Sequence of chain 2.C:
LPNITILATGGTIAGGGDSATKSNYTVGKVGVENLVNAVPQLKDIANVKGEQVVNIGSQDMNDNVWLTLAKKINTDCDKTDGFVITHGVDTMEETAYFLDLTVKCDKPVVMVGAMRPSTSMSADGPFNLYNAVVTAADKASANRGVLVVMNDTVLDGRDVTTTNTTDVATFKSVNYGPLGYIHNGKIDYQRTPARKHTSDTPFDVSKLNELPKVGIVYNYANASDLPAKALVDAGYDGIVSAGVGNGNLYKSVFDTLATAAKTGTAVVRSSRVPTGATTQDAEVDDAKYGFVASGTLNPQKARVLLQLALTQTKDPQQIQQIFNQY

A protein and the small-molecule ligand that binds it are described below.
Small molecule (SMILES): NC(=O)C[C@H](N)C(=O)O

Sequence of chain 2.D:
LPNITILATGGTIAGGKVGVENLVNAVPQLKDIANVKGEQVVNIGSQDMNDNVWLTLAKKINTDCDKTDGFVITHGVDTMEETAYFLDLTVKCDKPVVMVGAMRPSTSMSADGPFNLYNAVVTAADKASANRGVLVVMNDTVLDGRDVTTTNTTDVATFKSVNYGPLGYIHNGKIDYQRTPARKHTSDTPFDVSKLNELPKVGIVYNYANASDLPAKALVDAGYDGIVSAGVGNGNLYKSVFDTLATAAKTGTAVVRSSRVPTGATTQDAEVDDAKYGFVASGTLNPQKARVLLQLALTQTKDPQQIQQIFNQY

Binding-site contacts:
Ligand atom OD1 contacts residue GLY96 of chain 2.C at 3.3 Å.
Ligand atom OD1 contacts residue VAL97 of chain 2.C at 3.1 Å (h-bond).
Ligand atom OD1 contacts residue THR20 of chain 2.C at 3.0 Å (h-bond).
Ligand atom CA contacts residue ASP98 of chain 2.C at 3.6 Å.
Ligand atom C contacts residue SER66 of chain 2.C at 3.4 Å.
Ligand atom N contacts residue ASP98 of chain 2.C at 2.8 Å (salt-bridge).
Ligand atom CB contacts residue TYR33 of chain 2.C at 3.8 Å (hydrophobic).
Ligand atom N contacts residue GLN67 of chain 2.C at 2.7 Å (h-bond).
Ligand atom OD1 contacts residue ALA122 of chain 2.C at 3.7 Å.
Ligand atom CG contacts residue VAL97 of chain 2.C at 3.6 Å (hydrophobic).
Ligand atom O contacts residue VAL35 of chain 2.C at 3.9 Å.
Ligand atom ND2 contacts residue THR20 of chain 2.C at 3.2 Å (h-bond).
Ligand atom CG contacts residue THR20 of chain 2.C at 2.7 Å.
Ligand atom CG contacts residue ALA122 of chain 2.C at 3.8 Å (hydrophobic).
Ligand atom C contacts residue GLY96 of chain 2.C at 3.4 Å.
Ligand atom OXT contacts residue VAL97 of chain 2.C at 3.2 Å (h-bond).
Ligand atom OXT contacts residue GLN67 of chain 2.C at 3.9 Å.
Ligand atom N contacts residue ASN256 of chain 2.D at 3.6 Å.
Ligand atom CB contacts residue ASP98 of chain 2.C at 3.2 Å.
Ligand atom O contacts residue SER66 of chain 2.C at 2.8 Å (h-bond).
Ligand atom ND2 contacts residue ALA122 of chain 2.C at 2.9 Å (h-bond).
Ligand atom C contacts residue GLN67 of chain 2.C at 3.6 Å.
Ligand atom O contacts residue THR20 of chain 2.C at 3.8 Å.
Ligand atom OXT contacts residue SER66 of chain 2.C at 2.3 Å (h-bond).
Ligand atom N contacts residue GLU291 of chain 2.D at 2.7 Å (salt-bridge).
Ligand atom CA contacts residue VAL35 of chain 2.C at 3.9 Å (hydrophobic).
Ligand atom O contacts residue GLY65 of chain 2.C at 3.4 Å.
Ligand atom OXT contacts residue GLY96 of chain 2.C at 3.2 Å.
Ligand atom O contacts residue GLN67 of chain 2.C at 3.6 Å (h-bond).
Ligand atom CB contacts residue THR20 of chain 2.C at 3.1 Å.
Ligand atom C contacts residue ASP98 of chain 2.C at 3.8 Å.
Ligand atom OXT contacts residue ASP98 of chain 2.C at 2.9 Å (salt-bridge).
Ligand atom O contacts residue GLY19 of chain 2.C at 3.4 Å.
Ligand atom CB contacts residue GLU291 of chain 2.D at 3.6 Å.
Ligand atom ND2 contacts residue VAL97 of chain 2.C at 3.3 Å.
Ligand atom CA contacts residue GLU291 of chain 2.D at 3.4 Å.
Ligand atom CA contacts residue GLN67 of chain 2.C at 3.8 Å.
Ligand atom O contacts residue GLY96 of chain 2.C at 3.3 Å.
Ligand atom CA contacts residue THR20 of chain 2.C at 3.2 Å.
Ligand atom C contacts residue VAL97 of chain 2.C at 3.8 Å (hydrophobic).